This small molecule binds to this protein.
Small molecule (SMILES): CC(C)=CCC1=C(O)C(CC=C(C)C)(CC=C(C)C)C(=O)C(C(=O)C(C)C)=C1O

Sequence of chain 1.A:
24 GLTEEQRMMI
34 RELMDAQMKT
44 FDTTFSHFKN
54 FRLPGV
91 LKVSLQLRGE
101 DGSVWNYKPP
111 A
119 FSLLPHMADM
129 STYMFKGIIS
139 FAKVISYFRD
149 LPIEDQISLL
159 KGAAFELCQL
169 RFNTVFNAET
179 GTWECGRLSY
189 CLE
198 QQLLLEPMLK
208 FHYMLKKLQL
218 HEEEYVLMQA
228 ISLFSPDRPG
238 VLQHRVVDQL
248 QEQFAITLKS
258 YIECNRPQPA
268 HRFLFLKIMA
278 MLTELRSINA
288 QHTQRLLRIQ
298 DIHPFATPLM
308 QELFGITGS

Binding-site contacts:
Ligand atom OAJ contacts residue MET125 of chain 1.A at 4.0 Å.
Ligand atom CAB contacts residue TYR188 of chain 1.A at 4.1 Å (hydrophobic).
Ligand atom CAQ contacts residue MET205 of chain 1.A at 4.2 Å (hydrophobic).
Ligand atom CBB contacts residue HIS289 of chain 1.A at 3.5 Å.
Ligand atom CAT contacts residue GLN167 of chain 1.A at 4.2 Å.
Ligand atom CAD contacts residue GLN167 of chain 1.A at 3.9 Å.
Ligand atom CAF contacts residue SER129 of chain 1.A at 3.7 Å.
Ligand atom CAD contacts residue TRP181 of chain 1.A at 3.7 Å (hydrophobic).
Ligand atom OAL contacts residue LEU293 of chain 1.A at 4.0 Å.
Ligand atom CAN contacts residue MET205 of chain 1.A at 3.6 Å (hydrophobic).
Ligand atom CAA contacts residue PHE170 of chain 1.A at 3.5 Å (hydrophobic).
Ligand atom CAE contacts residue SER129 of chain 1.A at 3.6 Å.
Ligand atom CAD contacts residue MET205 of chain 1.A at 3.6 Å (hydrophobic).
Ligand atom CAE contacts residue MET125 of chain 1.A at 3.8 Å (hydrophobic).
Ligand atom CAP contacts residue LEU91 of chain 1.A at 3.5 Å (hydrophobic).
Ligand atom CAG contacts residue LEU293 of chain 1.A at 3.0 Å (hydrophobic).
Ligand atom CBB contacts residue LEU293 of chain 1.A at 4.0 Å (hydrophobic).
Ligand atom CAC contacts residue MET205 of chain 1.A at 3.7 Å (hydrophobic).
Ligand atom CAH contacts residue HIS289 of chain 1.A at 3.3 Å.
Ligand atom CAU contacts residue SER129 of chain 1.A at 3.5 Å.
Ligand atom OAL contacts residue HIS289 of chain 1.A at 2.7 Å (h-bond).
Ligand atom CAH contacts residue ARG292 of chain 1.A at 3.1 Å.
Ligand atom CAF contacts residue LEU293 of chain 1.A at 3.3 Å (hydrophobic).
Ligand atom CAY contacts residue HIS289 of chain 1.A at 3.6 Å.
Ligand atom CAQ contacts residue HIS289 of chain 1.A at 3.8 Å.
Ligand atom CAN contacts residue GLN167 of chain 1.A at 3.7 Å.
Ligand atom CAD contacts residue HIS209 of chain 1.A at 4.2 Å.
Ligand atom CAE contacts residue ALA126 of chain 1.A at 4.1 Å (hydrophobic).
Ligand atom CAC contacts residue HIS289 of chain 1.A at 4.2 Å.
Ligand atom CAA contacts residue TYR188 of chain 1.A at 4.1 Å (hydrophobic).
Ligand atom CAX contacts residue LEU91 of chain 1.A at 4.0 Å (hydrophobic).
Ligand atom CAS contacts residue MET125 of chain 1.A at 3.9 Å (hydrophobic).
Ligand atom CAB contacts residue VAL93 of chain 1.A at 3.7 Å (hydrophobic).
Ligand atom CAO contacts residue SER129 of chain 1.A at 4.0 Å.
Ligand atom CAQ contacts residue PHE163 of chain 1.A at 4.2 Å (hydrophobic).
Ligand atom CAA contacts residue TRP181 of chain 1.A at 3.9 Å (hydrophobic).
Ligand atom CAT contacts residue MET205 of chain 1.A at 3.3 Å (hydrophobic).
Ligand atom CAG contacts residue ILE296 of chain 1.A at 3.5 Å (hydrophobic).
Ligand atom OAK contacts residue LEU91 of chain 1.A at 2.8 Å.
Ligand atom CAB contacts residue MET125 of chain 1.A at 3.1 Å (hydrophobic).